Sequence of chain 1.B:
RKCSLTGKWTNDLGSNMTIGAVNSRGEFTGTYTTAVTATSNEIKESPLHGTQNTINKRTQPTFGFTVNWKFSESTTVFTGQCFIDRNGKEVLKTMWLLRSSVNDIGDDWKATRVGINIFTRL

A small-molecule ligand and the protein it binds are described below.
Small molecule (SMILES): CC(=O)N[C@@H]1[C@@H](O)[C@H](O)[C@@H](CO)O[C@H]1O

Binding-site contacts:
Ligand atom C7 contacts residue ASN17 of chain 1.B at 3.5 Å.
Ligand atom N2 contacts residue ASN17 of chain 1.B at 3.0 Å (h-bond).
Ligand atom C8 contacts residue THR35 of chain 1.B at 4.2 Å.
Ligand atom C4 contacts residue ASN17 of chain 1.B at 4.2 Å.
Ligand atom C3 contacts residue ASN17 of chain 1.B at 3.8 Å.
Ligand atom O6 contacts residue LEU123 of chain 1.B at 3.8 Å.
Ligand atom O7 contacts residue ASN17 of chain 1.B at 3.5 Å (h-bond).
Ligand atom N2 contacts residue GLY15 of chain 1.B at 3.9 Å.
Ligand atom C8 contacts residue GLY15 of chain 1.B at 3.6 Å.
Ligand atom O5 contacts residue LEU123 of chain 1.B at 3.6 Å.
Ligand atom C6 contacts residue LYS9 of chain 1.B at 4.3 Å.
Ligand atom C7 contacts residue THR34 of chain 1.B at 3.8 Å.
Ligand atom C5 contacts residue LYS9 of chain 1.B at 4.5 Å.
Ligand atom C7 contacts residue GLY15 of chain 1.B at 4.2 Å.
Ligand atom C8 contacts residue ALA36 of chain 1.B at 4.2 Å (hydrophobic).
Ligand atom O5 contacts residue ASN17 of chain 1.B at 2.3 Å (h-bond).
Ligand atom C2 contacts residue ASN17 of chain 1.B at 2.5 Å.
Ligand atom C1 contacts residue LEU123 of chain 1.B at 4.0 Å (hydrophobic).
Ligand atom O6 contacts residue LYS9 of chain 1.B at 3.6 Å.
Ligand atom C8 contacts residue THR34 of chain 1.B at 3.8 Å.
Ligand atom C5 contacts residue LEU123 of chain 1.B at 4.2 Å (hydrophobic).
Ligand atom O5 contacts residue LYS9 of chain 1.B at 3.5 Å (salt-bridge).
Ligand atom C5 contacts residue ASN17 of chain 1.B at 3.6 Å.
Ligand atom C1 contacts residue ASN17 of chain 1.B at 1.3 Å.
Ligand atom C1 contacts residue LYS9 of chain 1.B at 4.3 Å.
Ligand atom O7 contacts residue THR34 of chain 1.B at 3.1 Å.